The small molecule below binds the protein below.
Small molecule (SMILES): CC(C)[C@@H](C=O)NC(=O)CNC(=O)[C@H](Cc1cnc[nH]1)NC(=O)[C@@H]1CCCN1C(=O)[C@H](C)NC(=O)[C@H](CO)NC(=O)[C@H](CCC(N)=O)NC(=O)[C@@H]1CCCN1C(=O)[C@@H](N)Cc1ccccc1

Binding-site contacts:
Ligand atom O contacts residue TRP152 of chain 1.A at 3.7 Å.
Ligand atom N contacts residue TYR7 of chain 1.A at 3.5 Å (h-bond).
Ligand atom O contacts residue TYR164 of chain 1.A at 2.7 Å (h-bond).
Ligand atom CG2 contacts residue THR148 of chain 1.A at 3.2 Å.
Ligand atom CG2 contacts residue TYR128 of chain 1.A at 3.4 Å (hydrophobic).
Ligand atom CB contacts residue PHE72 of chain 1.A at 3.7 Å (hydrophobic).
Ligand atom O contacts residue TRP152 of chain 1.A at 3.2 Å (h-bond).
Ligand atom O contacts residue LYS151 of chain 1.A at 3.0 Å (salt-bridge).
Ligand atom CB contacts residue TYR121 of chain 1.A at 3.6 Å (hydrophobic).
Ligand atom N contacts residue ASN82 of chain 1.A at 2.6 Å (h-bond).
Ligand atom O contacts residue PHE104 of chain 1.A at 3.3 Å.
Ligand atom CB contacts residue TYR164 of chain 1.A at 3.5 Å (hydrophobic).
Ligand atom CE1 contacts residue ARG67 of chain 1.A at 3.5 Å.
Ligand atom CD contacts residue SER68 of chain 1.A at 3.3 Å.
Ligand atom C contacts residue TYR89 of chain 1.A at 3.5 Å (hydrophobic).
Ligand atom CZ contacts residue ARG67 of chain 1.A at 3.0 Å.
Ligand atom CB contacts residue ASN82 of chain 1.A at 3.7 Å.
Ligand atom OE1 contacts residue ARG102 of chain 1.A at 2.7 Å (salt-bridge).
Ligand atom CE1 contacts residue ILE71 of chain 1.A at 3.3 Å (hydrophobic).
Ligand atom O contacts residue ILE71 of chain 1.A at 3.5 Å.
Ligand atom CD contacts residue TYR7 of chain 1.A at 3.7 Å (hydrophobic).
Ligand atom O contacts residue THR148 of chain 1.A at 3.0 Å (h-bond).
Ligand atom N contacts residue ILE71 of chain 1.A at 3.7 Å.
Ligand atom N contacts residue TYR176 of chain 1.A at 3.0 Å (h-bond).
Ligand atom CB contacts residue ASP157 of chain 1.A at 3.6 Å.
Ligand atom CA contacts residue ASN82 of chain 1.A at 3.1 Å.
Ligand atom O contacts residue TYR89 of chain 1.A at 2.7 Å (h-bond).
Ligand atom CA contacts residue TYR7 of chain 1.A at 3.2 Å (hydrophobic).
Ligand atom OG contacts residue ALA75 of chain 1.A at 3.2 Å.
Ligand atom C contacts residue ASN82 of chain 1.A at 3.3 Å.
Ligand atom C contacts residue TYR7 of chain 1.A at 3.5 Å (hydrophobic).
Ligand atom O contacts residue TYR9 of chain 1.A at 3.1 Å (h-bond).
Ligand atom N contacts residue PHE104 of chain 1.A at 3.7 Å.
Ligand atom NE2 contacts residue ASP157 of chain 1.A at 3.7 Å.
Ligand atom N contacts residue TYR7 of chain 1.A at 2.8 Å (h-bond).
Ligand atom CB contacts residue TYR9 of chain 1.A at 3.6 Å (hydrophobic).
Ligand atom O contacts residue ARG102 of chain 1.A at 2.9 Å (salt-bridge).
Ligand atom O contacts residue TYR7 of chain 1.A at 3.7 Å.
Ligand atom CD2 contacts residue ASP157 of chain 1.A at 2.9 Å.
Ligand atom CB contacts residue TRP172 of chain 1.A at 3.4 Å (hydrophobic).

Sequence of chain 1.A:
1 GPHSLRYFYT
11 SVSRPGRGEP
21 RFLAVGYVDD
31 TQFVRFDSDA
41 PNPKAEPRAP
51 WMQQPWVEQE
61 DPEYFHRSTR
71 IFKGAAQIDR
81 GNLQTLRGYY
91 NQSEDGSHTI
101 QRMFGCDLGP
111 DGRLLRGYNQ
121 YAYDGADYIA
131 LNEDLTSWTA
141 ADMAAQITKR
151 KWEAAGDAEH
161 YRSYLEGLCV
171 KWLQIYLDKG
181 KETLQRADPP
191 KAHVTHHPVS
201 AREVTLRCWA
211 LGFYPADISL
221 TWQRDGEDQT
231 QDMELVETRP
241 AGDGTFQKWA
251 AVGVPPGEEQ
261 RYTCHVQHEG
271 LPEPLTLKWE